Binding-site contacts:
Ligand atom C6 contacts residue PRO372 of chain 1.B at 3.7 Å (hydrophobic).
Ligand atom C8 contacts residue ASN373 of chain 1.B at 4.1 Å.
Ligand atom C2 contacts residue ASN373 of chain 1.B at 2.7 Å.
Ligand atom C1 contacts residue PRO372 of chain 1.B at 4.2 Å (hydrophobic).
Ligand atom O6 contacts residue PRO372 of chain 1.B at 3.5 Å.
Ligand atom O7 contacts residue ARG348 of chain 1.B at 3.4 Å (salt-bridge).
Ligand atom C8 contacts residue ARG348 of chain 1.B at 3.8 Å.
Ligand atom O7 contacts residue ASN373 of chain 1.B at 3.3 Å (h-bond).
Ligand atom O5 contacts residue ASN373 of chain 1.B at 3.2 Å (h-bond).
Ligand atom N2 contacts residue ASN373 of chain 1.B at 2.8 Å (h-bond).
Ligand atom C7 contacts residue ASN373 of chain 1.B at 3.1 Å.
Ligand atom C1 contacts residue ASN373 of chain 1.B at 2.2 Å.
Ligand atom C7 contacts residue ARG348 of chain 1.B at 4.0 Å.
Ligand atom C3 contacts residue ASN373 of chain 1.B at 4.2 Å.
Ligand atom C5 contacts residue PRO372 of chain 1.B at 4.0 Å (hydrophobic).
Ligand atom C5 contacts residue ASN373 of chain 1.B at 4.4 Å.
Ligand atom O5 contacts residue PRO372 of chain 1.B at 3.3 Å.

The small molecule below binds the protein below.
Small molecule (SMILES): CC(=O)N[C@@H]1[C@@H](O)[C@H](O)[C@@H](CO)O[C@H]1O

Sequence of chain 1.B:
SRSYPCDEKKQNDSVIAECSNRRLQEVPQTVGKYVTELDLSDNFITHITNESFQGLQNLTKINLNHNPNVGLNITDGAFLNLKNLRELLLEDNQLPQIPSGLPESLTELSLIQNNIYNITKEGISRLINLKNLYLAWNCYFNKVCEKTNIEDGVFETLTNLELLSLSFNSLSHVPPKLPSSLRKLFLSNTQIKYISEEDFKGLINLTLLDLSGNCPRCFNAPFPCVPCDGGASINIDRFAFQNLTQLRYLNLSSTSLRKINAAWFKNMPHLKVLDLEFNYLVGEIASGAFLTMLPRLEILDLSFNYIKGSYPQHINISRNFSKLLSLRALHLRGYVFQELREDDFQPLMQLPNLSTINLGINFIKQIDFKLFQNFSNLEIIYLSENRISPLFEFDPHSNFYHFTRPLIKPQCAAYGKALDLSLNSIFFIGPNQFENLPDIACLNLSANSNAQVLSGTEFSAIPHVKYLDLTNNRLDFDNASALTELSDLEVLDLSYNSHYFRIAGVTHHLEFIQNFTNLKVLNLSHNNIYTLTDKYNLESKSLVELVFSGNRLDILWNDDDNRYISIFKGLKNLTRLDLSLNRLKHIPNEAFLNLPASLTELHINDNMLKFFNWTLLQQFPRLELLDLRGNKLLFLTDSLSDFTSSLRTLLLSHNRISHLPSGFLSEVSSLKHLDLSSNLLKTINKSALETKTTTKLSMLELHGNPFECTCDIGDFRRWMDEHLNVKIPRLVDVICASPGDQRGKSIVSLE